Sequence of chain 1.A:
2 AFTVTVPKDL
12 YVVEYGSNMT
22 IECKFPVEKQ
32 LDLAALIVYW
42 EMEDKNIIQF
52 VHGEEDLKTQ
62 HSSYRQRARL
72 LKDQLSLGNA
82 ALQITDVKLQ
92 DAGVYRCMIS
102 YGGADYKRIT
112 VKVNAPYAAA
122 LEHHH

Binding-site contacts:
Ligand atom C18 contacts residue GLN50 of chain 1.A at 3.8 Å.
Ligand atom C26 contacts residue THR4 of chain 1.B at 3.6 Å.
Ligand atom C10 contacts residue ILE38 of chain 1.B at 3.8 Å (hydrophobic).
Ligand atom C13 contacts residue MET99 of chain 1.B at 3.8 Å (hydrophobic).
Ligand atom C10 contacts residue TYR40 of chain 1.B at 3.5 Å (hydrophobic).
Ligand atom O2 contacts residue ASP106 of chain 1.B at 3.0 Å (salt-bridge).
Ligand atom C21 contacts residue TYR107 of chain 1.B at 3.5 Å (hydrophobic).
Ligand atom C16 contacts residue TYR40 of chain 1.A at 3.8 Å (hydrophobic).
Ligand atom C9 contacts residue ASP106 of chain 1.A at 3.8 Å.
Ligand atom C7 contacts residue ALA105 of chain 1.A at 3.8 Å (hydrophobic).
Ligand atom C11 contacts residue MET99 of chain 1.B at 3.8 Å (hydrophobic).
Ligand atom C13 contacts residue ASP106 of chain 1.B at 3.4 Å.
Ligand atom C16 contacts residue ALA105 of chain 1.B at 3.5 Å (hydrophobic).
Ligand atom C23 contacts residue GLN50 of chain 1.A at 3.7 Å.
Ligand atom O3 contacts residue GLN50 of chain 1.A at 2.9 Å (h-bond).
Ligand atom C4 contacts residue ILE100 of chain 1.A at 3.8 Å (hydrophobic).
Ligand atom C4 contacts residue SER101 of chain 1.A at 3.6 Å.
Ligand atom C21 contacts residue TYR40 of chain 1.A at 3.1 Å (hydrophobic).
Ligand atom C5 contacts residue ALA105 of chain 1.B at 3.6 Å (hydrophobic).
Ligand atom O1 contacts residue TYR40 of chain 1.A at 3.5 Å.
Ligand atom C4 contacts residue MET99 of chain 1.A at 3.7 Å (hydrophobic).
Ligand atom C15 contacts residue TYR40 of chain 1.A at 3.4 Å (hydrophobic).
Ligand atom C17 contacts residue GLN50 of chain 1.A at 3.6 Å.
Ligand atom C3 contacts residue ILE100 of chain 1.A at 3.8 Å (hydrophobic).
Ligand atom C9 contacts residue TYR40 of chain 1.B at 3.7 Å (hydrophobic).
Ligand atom C19 contacts residue TYR40 of chain 1.A at 3.6 Å (hydrophobic).
Ligand atom C20 contacts residue TYR40 of chain 1.A at 3.5 Å (hydrophobic).
Ligand atom C22 contacts residue VAL52 of chain 1.A at 3.6 Å (hydrophobic).
Ligand atom C22 contacts residue GLN50 of chain 1.A at 3.4 Å.
Ligand atom O4 contacts residue PHE3 of chain 1.B at 3.1 Å (h-bond).
Ligand atom C19 contacts residue ASP106 of chain 1.B at 3.2 Å.
Ligand atom C20 contacts residue ASP106 of chain 1.B at 3.8 Å.
Ligand atom N1 contacts residue ASP106 of chain 1.B at 3.2 Å (salt-bridge).
Ligand atom C12 contacts residue SER101 of chain 1.B at 3.8 Å.
Ligand atom C3 contacts residue SER101 of chain 1.A at 3.9 Å.
Ligand atom O5 contacts residue ALA2 of chain 1.B at 3.1 Å.
Ligand atom C5 contacts residue MET99 of chain 1.A at 3.8 Å (hydrophobic).
Ligand atom C15 contacts residue ALA105 of chain 1.B at 3.7 Å (hydrophobic).
Ligand atom C18 contacts residue ASP106 of chain 1.B at 3.6 Å.
Ligand atom C6 contacts residue ALA105 of chain 1.B at 3.7 Å (hydrophobic).

Sequence of chain 1.B:
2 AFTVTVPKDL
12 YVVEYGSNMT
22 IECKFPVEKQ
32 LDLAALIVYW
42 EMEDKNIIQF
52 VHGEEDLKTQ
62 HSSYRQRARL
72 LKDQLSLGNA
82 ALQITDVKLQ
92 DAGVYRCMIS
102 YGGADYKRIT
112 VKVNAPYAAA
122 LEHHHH

The small molecule below binds the protein below.
Small molecule (SMILES): COc1cc(OCc2cccc(-c3ccccc3)c2C)cc(OC)c1CN[C@H](C)C(=O)O